Binding-site contacts:
Ligand atom C8 contacts residue ASP414 of chain 1.B at 2.9 Å.
Ligand atom C7 contacts residue ASP414 of chain 1.B at 4.1 Å.
Ligand atom C8 contacts residue LYS466 of chain 1.B at 4.4 Å.
Ligand atom N2 contacts residue ASN405 of chain 1.B at 2.9 Å (h-bond).
Ligand atom N2 contacts residue ASP414 of chain 1.B at 4.2 Å.
Ligand atom O7 contacts residue GLU471 of chain 1.B at 4.2 Å.
Ligand atom C7 contacts residue ASN405 of chain 1.B at 3.8 Å.
Ligand atom C4 contacts residue ASN405 of chain 1.B at 4.3 Å.
Ligand atom C7 contacts residue LYS466 of chain 1.B at 3.9 Å.
Ligand atom C1 contacts residue ASN405 of chain 1.B at 1.5 Å.
Ligand atom C5 contacts residue ASN405 of chain 1.B at 3.8 Å.
Ligand atom O7 contacts residue LYS466 of chain 1.B at 2.8 Å (salt-bridge).
Ligand atom C3 contacts residue ASN405 of chain 1.B at 3.8 Å.
Ligand atom O7 contacts residue ILE402 of chain 1.B at 4.0 Å.
Ligand atom C2 contacts residue ASN405 of chain 1.B at 2.5 Å.
Ligand atom O7 contacts residue ASN405 of chain 1.B at 4.2 Å.
Ligand atom O5 contacts residue ASN405 of chain 1.B at 2.5 Å (h-bond).

A protein and the small-molecule ligand that binds it are described below.
Small molecule (SMILES): CC(=O)N[C@H]1[C@H](O[C@H]2[C@H](O)[C@@H](NC(C)=O)CO[C@@H]2CO)O[C@H](CO)[C@@H](O)[C@@H]1O

Sequence of chain 1.B:
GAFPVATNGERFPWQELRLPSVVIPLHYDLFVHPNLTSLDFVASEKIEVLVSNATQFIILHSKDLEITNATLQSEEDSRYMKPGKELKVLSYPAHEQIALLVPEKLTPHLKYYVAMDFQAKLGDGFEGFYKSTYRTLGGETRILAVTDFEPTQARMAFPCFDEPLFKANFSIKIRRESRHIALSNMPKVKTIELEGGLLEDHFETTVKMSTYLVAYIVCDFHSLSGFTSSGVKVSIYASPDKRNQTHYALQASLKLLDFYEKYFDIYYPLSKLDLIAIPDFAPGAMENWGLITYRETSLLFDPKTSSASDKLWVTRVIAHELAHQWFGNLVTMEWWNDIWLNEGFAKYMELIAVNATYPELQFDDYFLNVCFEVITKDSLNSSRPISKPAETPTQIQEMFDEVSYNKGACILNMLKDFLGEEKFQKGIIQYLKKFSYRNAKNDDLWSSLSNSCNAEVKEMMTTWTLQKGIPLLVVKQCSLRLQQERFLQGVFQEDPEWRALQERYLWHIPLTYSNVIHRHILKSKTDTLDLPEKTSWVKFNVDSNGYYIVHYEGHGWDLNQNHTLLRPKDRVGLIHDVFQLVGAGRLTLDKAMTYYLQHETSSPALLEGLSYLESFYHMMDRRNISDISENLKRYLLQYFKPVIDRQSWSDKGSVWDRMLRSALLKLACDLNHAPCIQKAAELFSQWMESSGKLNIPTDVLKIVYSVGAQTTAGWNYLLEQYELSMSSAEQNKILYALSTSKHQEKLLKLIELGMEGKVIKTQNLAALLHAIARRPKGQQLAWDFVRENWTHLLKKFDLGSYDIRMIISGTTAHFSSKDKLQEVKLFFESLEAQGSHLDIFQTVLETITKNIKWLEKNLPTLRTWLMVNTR